Sequence of chain 1.B:
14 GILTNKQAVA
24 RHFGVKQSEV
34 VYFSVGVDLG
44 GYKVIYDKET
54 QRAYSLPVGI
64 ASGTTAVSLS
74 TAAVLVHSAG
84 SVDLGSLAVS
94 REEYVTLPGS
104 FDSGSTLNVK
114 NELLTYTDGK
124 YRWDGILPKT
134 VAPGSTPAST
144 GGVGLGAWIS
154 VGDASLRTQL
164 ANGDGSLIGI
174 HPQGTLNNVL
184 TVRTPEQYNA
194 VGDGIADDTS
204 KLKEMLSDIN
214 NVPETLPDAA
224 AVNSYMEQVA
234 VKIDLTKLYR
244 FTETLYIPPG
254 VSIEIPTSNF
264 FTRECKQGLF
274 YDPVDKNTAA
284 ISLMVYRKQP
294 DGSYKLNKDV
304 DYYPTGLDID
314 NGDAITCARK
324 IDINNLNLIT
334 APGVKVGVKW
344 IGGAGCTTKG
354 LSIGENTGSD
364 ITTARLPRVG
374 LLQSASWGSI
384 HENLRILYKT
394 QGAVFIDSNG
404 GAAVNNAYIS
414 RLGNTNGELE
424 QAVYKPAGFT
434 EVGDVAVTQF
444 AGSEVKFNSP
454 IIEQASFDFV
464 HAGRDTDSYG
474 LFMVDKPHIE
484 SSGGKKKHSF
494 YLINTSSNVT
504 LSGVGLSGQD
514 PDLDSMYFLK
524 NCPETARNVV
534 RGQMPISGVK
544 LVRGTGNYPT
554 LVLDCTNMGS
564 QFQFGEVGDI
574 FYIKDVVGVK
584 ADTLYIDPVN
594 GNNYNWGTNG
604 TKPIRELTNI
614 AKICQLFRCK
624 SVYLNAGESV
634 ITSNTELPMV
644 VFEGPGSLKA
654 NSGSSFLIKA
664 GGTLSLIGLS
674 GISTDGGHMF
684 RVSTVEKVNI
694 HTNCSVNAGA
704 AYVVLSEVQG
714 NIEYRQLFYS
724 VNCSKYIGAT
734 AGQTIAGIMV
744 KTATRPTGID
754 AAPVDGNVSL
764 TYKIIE

Binding-site contacts:
Ligand atom O4 contacts residue PHE443 of chain 1.B at 3.8 Å.
Ligand atom C5 contacts residue TYR306 of chain 1.B at 3.4 Å (hydrophobic).
Ligand atom O4 contacts residue TYR306 of chain 1.B at 4.2 Å.
Ligand atom C3 contacts residue PRO429 of chain 1.B at 4.1 Å (hydrophobic).
Ligand atom C1 contacts residue TYR427 of chain 1.B at 4.4 Å (hydrophobic).
Ligand atom C6 contacts residue TYR306 of chain 1.B at 3.0 Å (hydrophobic).
Ligand atom C4 contacts residue TYR306 of chain 1.B at 4.4 Å (hydrophobic).
Ligand atom C2 contacts residue LYS428 of chain 1.B at 3.9 Å.
Ligand atom C4 contacts residue ASP468 of chain 1.B at 4.1 Å.
Ligand atom O2 contacts residue ALA430 of chain 1.B at 3.1 Å (h-bond).
Ligand atom O4 contacts residue ALA444 of chain 1.B at 3.8 Å.
Ligand atom O2 contacts residue TYR427 of chain 1.B at 3.5 Å.
Ligand atom O3 contacts residue ALA430 of chain 1.B at 2.8 Å (h-bond).
Ligand atom O1 contacts residue PHE443 of chain 1.B at 4.3 Å.
Ligand atom O2 contacts residue LYS428 of chain 1.B at 3.1 Å (salt-bridge).
Ligand atom O4 contacts residue LYS428 of chain 1.B at 4.4 Å.
Ligand atom C3 contacts residue ALA430 of chain 1.B at 3.6 Å (hydrophobic).
Ligand atom O3 contacts residue PRO429 of chain 1.B at 3.8 Å.
Ligand atom C4 contacts residue LYS428 of chain 1.B at 4.5 Å.
Ligand atom O1 contacts residue TYR427 of chain 1.B at 3.5 Å.
Ligand atom C2 contacts residue ALA430 of chain 1.B at 3.9 Å (hydrophobic).
Ligand atom C6 contacts residue ALA444 of chain 1.B at 3.9 Å (hydrophobic).
Ligand atom O2 contacts residue VAL426 of chain 1.B at 3.2 Å (h-bond).
Ligand atom O1 contacts residue LYS428 of chain 1.B at 4.5 Å.
Ligand atom C5 contacts residue ALA444 of chain 1.B at 4.5 Å (hydrophobic).
Ligand atom C4 contacts residue PHE443 of chain 1.B at 4.3 Å (hydrophobic).
Ligand atom C3 contacts residue PHE443 of chain 1.B at 4.1 Å (hydrophobic).
Ligand atom O2 contacts residue PRO429 of chain 1.B at 3.9 Å.
Ligand atom C5 contacts residue PHE443 of chain 1.B at 4.2 Å (hydrophobic).
Ligand atom O1 contacts residue TYR306 of chain 1.B at 3.9 Å.
Ligand atom O5 contacts residue TYR306 of chain 1.B at 4.2 Å.
Ligand atom O3 contacts residue LYS428 of chain 1.B at 3.0 Å (salt-bridge).
Ligand atom C3 contacts residue LYS428 of chain 1.B at 3.2 Å.
Ligand atom C2 contacts residue VAL426 of chain 1.B at 4.4 Å (hydrophobic).
Ligand atom O3 contacts residue ASP468 of chain 1.B at 3.9 Å.
Ligand atom O4 contacts residue ASP468 of chain 1.B at 4.0 Å.
Ligand atom O6 contacts residue TYR306 of chain 1.B at 4.3 Å.

A small-molecule ligand and the protein it binds are described below.
Small molecule (SMILES): OC[C@H]1O[C@H](O[C@H]2[C@H](O)[C@@H](O)[C@@H](O)O[C@@H]2CO)[C@H](O)[C@@H](O)[C@@H]1O